This protein binds this small molecule.
Small molecule (SMILES): Cc1ncsc1-c1ccc(CNC(=O)[C@@H]2C[C@@H](O)CN2C(=O)[C@@H](NC(=O)C2CCC2)C(C)(C)C)cc1

Sequence of chain 1.F:
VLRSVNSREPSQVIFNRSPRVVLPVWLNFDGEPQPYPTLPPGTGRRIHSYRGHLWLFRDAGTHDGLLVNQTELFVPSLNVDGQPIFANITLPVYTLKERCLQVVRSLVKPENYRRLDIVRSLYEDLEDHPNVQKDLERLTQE

Binding-site contacts:
Ligand atom CD2 contacts residue TRP37 of chain 1.F at 3.6 Å (hydrophobic).
Ligand atom CBA contacts residue TYR47 of chain 1.F at 3.9 Å (hydrophobic).
Ligand atom N contacts residue TYR47 of chain 1.F at 3.7 Å.
Ligand atom CAZ contacts residue TYR61 of chain 1.F at 3.8 Å (hydrophobic).
Ligand atom CBD contacts residue ILE58 of chain 1.F at 3.7 Å (hydrophobic).
Ligand atom OD1 contacts residue TYR61 of chain 1.F at 3.8 Å.
Ligand atom C contacts residue TYR47 of chain 1.F at 3.5 Å (hydrophobic).
Ligand atom OD1 contacts residue HIS64 of chain 1.F at 2.8 Å (h-bond).
Ligand atom OAG contacts residue TYR61 of chain 1.F at 3.8 Å.
Ligand atom CAI contacts residue TYR47 of chain 1.F at 3.9 Å (hydrophobic).
Ligand atom CG contacts residue TRP37 of chain 1.F at 3.8 Å (hydrophobic).
Ligand atom OAE contacts residue TYR61 of chain 1.F at 3.6 Å.
Ligand atom CAK contacts residue ILE58 of chain 1.F at 3.4 Å (hydrophobic).
Ligand atom CG contacts residue TRP66 of chain 1.F at 3.7 Å (hydrophobic).
Ligand atom CA contacts residue TYR47 of chain 1.F at 3.8 Å (hydrophobic).
Ligand atom CA contacts residue HIS59 of chain 1.F at 3.3 Å.
Ligand atom CAI contacts residue ILE58 of chain 1.F at 3.8 Å (hydrophobic).
Ligand atom CB contacts residue TYR47 of chain 1.F at 3.6 Å (hydrophobic).
Ligand atom CG contacts residue SER60 of chain 1.F at 3.8 Å.
Ligand atom O contacts residue TYR47 of chain 1.F at 2.6 Å (h-bond).
Ligand atom CG contacts residue HIS64 of chain 1.F at 3.8 Å.
Ligand atom CB contacts residue TRP66 of chain 1.F at 3.6 Å (hydrophobic).
Ligand atom CAO contacts residue ASN16 of chain 1.F at 3.8 Å.
Ligand atom CB contacts residue HIS59 of chain 1.F at 3.6 Å.
Ligand atom CAK contacts residue TYR47 of chain 1.F at 3.9 Å (hydrophobic).
Ligand atom CBC contacts residue TYR47 of chain 1.F at 3.8 Å (hydrophobic).
Ligand atom CAB contacts residue TYR47 of chain 1.F at 3.7 Å (hydrophobic).
Ligand atom NAV contacts residue TYR61 of chain 1.F at 3.9 Å.
Ligand atom OD1 contacts residue SER60 of chain 1.F at 2.7 Å (h-bond).
Ligand atom CAP contacts residue TYR61 of chain 1.F at 3.1 Å (hydrophobic).
Ligand atom C contacts residue HIS59 of chain 1.F at 3.6 Å.
Ligand atom CAM contacts residue PRO48 of chain 1.F at 3.1 Å (hydrophobic).
Ligand atom OAE contacts residue PHE40 of chain 1.F at 3.9 Å.
Ligand atom NAU contacts residue HIS59 of chain 1.F at 2.9 Å (h-bond).
Ligand atom NAT contacts residue PRO48 of chain 1.F at 3.8 Å.
Ligand atom CAN contacts residue ARG18 of chain 1.F at 3.7 Å.
Ligand atom CAX contacts residue TYR61 of chain 1.F at 3.6 Å (hydrophobic).
Ligand atom CD2 contacts residue TYR47 of chain 1.F at 3.5 Å (hydrophobic).
Ligand atom CBC contacts residue ILE58 of chain 1.F at 3.8 Å (hydrophobic).
Ligand atom OAE contacts residue HIS64 of chain 1.F at 3.4 Å.